Sequence of chain 1.A:
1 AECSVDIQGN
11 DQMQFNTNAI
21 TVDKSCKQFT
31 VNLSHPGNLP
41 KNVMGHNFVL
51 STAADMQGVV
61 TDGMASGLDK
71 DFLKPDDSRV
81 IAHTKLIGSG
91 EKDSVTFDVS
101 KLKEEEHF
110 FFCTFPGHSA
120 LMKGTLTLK

A small-molecule ligand and the protein it binds are described below.
Small molecule (SMILES): c1ccn2->[Ru+2]3(n4ccnc4)(<-n4ccccc4-c2c1)<-n1ccccc1-c1ccccn->31

Binding-site contacts:
Ligand atom C36 contacts residue HIS107 of chain 1.A at 2.8 Å.
Ligand atom N37 contacts residue THR126 of chain 1.A at 4.1 Å.
Ligand atom C3 contacts residue HIS107 of chain 1.A at 3.5 Å.
Ligand atom C6 contacts residue GLU106 of chain 1.A at 3.8 Å.
Ligand atom C33 contacts residue LYS128 of chain 1.A at 3.9 Å.
Ligand atom C8 contacts residue HIS107 of chain 1.A at 3.2 Å.
Ligand atom N2 contacts residue HIS107 of chain 1.A at 2.7 Å (h-bond).
Ligand atom CE1 contacts residue HIS107 of chain 1.A at 3.5 Å.
Ligand atom C12 contacts residue HIS107 of chain 1.A at 3.4 Å.
Ligand atom N26 contacts residue HIS107 of chain 1.A at 3.9 Å.
Ligand atom C35 contacts residue HIS107 of chain 1.A at 4.0 Å.
Ligand atom C30 contacts residue LYS128 of chain 1.A at 3.4 Å.
Ligand atom C9 contacts residue HIS107 of chain 1.A at 4.1 Å.
Ligand atom C6 contacts residue HIS107 of chain 1.A at 4.0 Å.
Ligand atom CG contacts residue HIS107 of chain 1.A at 3.3 Å.
Ligand atom N13 contacts residue HIS107 of chain 1.A at 2.6 Å (h-bond).
Ligand atom C31 contacts residue LYS128 of chain 1.A at 3.8 Å.
Ligand atom C34 contacts residue THR126 of chain 1.A at 3.9 Å.
Ligand atom NE2 contacts residue GLU106 of chain 1.A at 3.2 Å.
Ligand atom CG contacts residue GLU106 of chain 1.A at 3.6 Å.
Ligand atom C36 contacts residue THR126 of chain 1.A at 3.4 Å.
Ligand atom C35 contacts residue THR126 of chain 1.A at 3.3 Å.
Ligand atom CG contacts residue THR126 of chain 1.A at 3.5 Å.
Ligand atom C7 contacts residue HIS107 of chain 1.A at 3.2 Å.
Ligand atom C35 contacts residue THR124 of chain 1.A at 3.7 Å.
Ligand atom CD2 contacts residue LYS128 of chain 1.A at 3.8 Å.
Ligand atom C4 contacts residue GLU106 of chain 1.A at 2.7 Å.
Ligand atom C32 contacts residue HIS107 of chain 1.A at 4.1 Å.
Ligand atom ND1 contacts residue LYS128 of chain 1.A at 3.9 Å.
Ligand atom C32 contacts residue LYS128 of chain 1.A at 4.0 Å.
Ligand atom C29 contacts residue LYS128 of chain 1.A at 4.0 Å.
Ligand atom RU contacts residue HIS107 of chain 1.A at 2.1 Å.
Ligand atom CE1 contacts residue GLU106 of chain 1.A at 3.6 Å.
Ligand atom CG contacts residue LYS128 of chain 1.A at 3.3 Å.
Ligand atom N37 contacts residue HIS107 of chain 1.A at 2.8 Å (h-bond).
Ligand atom ND1 contacts residue HIS107 of chain 1.A at 2.8 Å (h-bond).
Ligand atom C3 contacts residue GLU106 of chain 1.A at 3.2 Å.
Ligand atom N2 contacts residue GLU106 of chain 1.A at 3.8 Å.
Ligand atom C5 contacts residue GLU106 of chain 1.A at 3.1 Å.
Ligand atom CD2 contacts residue GLU106 of chain 1.A at 3.2 Å.